The protein below binds the small molecule below.
Small molecule (SMILES): CC(=O)N[C@@H]1[C@@H](O)[C@H](O)[C@@H](CO)O[C@H]1O

Sequence of chain 3.A:
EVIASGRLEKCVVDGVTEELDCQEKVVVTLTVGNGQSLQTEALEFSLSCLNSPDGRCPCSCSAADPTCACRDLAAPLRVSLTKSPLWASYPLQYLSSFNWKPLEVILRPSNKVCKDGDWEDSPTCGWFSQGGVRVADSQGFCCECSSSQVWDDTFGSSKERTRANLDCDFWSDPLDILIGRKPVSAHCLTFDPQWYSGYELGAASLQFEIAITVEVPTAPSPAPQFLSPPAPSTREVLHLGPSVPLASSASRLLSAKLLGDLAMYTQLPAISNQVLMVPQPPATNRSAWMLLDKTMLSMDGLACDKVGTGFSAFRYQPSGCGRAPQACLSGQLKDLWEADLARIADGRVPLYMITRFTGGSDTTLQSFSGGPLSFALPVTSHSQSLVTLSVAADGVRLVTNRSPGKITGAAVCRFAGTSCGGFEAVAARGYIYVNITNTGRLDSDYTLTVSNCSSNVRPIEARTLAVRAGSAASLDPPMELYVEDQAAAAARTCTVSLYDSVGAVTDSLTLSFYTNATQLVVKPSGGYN

Binding-site contacts:
Ligand atom O6 contacts residue ASN494 of chain 3.A at 3.1 Å (h-bond).
Ligand atom O7 contacts residue ASN494 of chain 3.A at 3.3 Å (h-bond).
Ligand atom C2 contacts residue ASN494 of chain 3.A at 2.5 Å.
Ligand atom C7 contacts residue ASN494 of chain 3.A at 3.2 Å.
Ligand atom C3 contacts residue ASN494 of chain 3.A at 3.7 Å.
Ligand atom C5 contacts residue ASN494 of chain 3.A at 3.7 Å.
Ligand atom C6 contacts residue THR537 of chain 3.A at 3.3 Å.
Ligand atom C6 contacts residue ASN494 of chain 3.A at 3.9 Å.
Ligand atom O5 contacts residue ASN494 of chain 3.A at 2.4 Å (h-bond).
Ligand atom O6 contacts residue THR535 of chain 3.A at 4.3 Å.
Ligand atom C4 contacts residue ASN494 of chain 3.A at 4.2 Å.
Ligand atom O4 contacts residue THR537 of chain 3.A at 4.4 Å.
Ligand atom N2 contacts residue ASN494 of chain 3.A at 2.8 Å (h-bond).
Ligand atom O5 contacts residue THR537 of chain 3.A at 3.6 Å.
Ligand atom O6 contacts residue THR537 of chain 3.A at 4.1 Å.
Ligand atom C3 contacts residue THR537 of chain 3.A at 4.4 Å.
Ligand atom C5 contacts residue THR537 of chain 3.A at 3.6 Å.
Ligand atom C2 contacts residue THR537 of chain 3.A at 4.4 Å.
Ligand atom C6 contacts residue THR552 of chain 3.A at 4.2 Å.
Ligand atom C4 contacts residue THR537 of chain 3.A at 3.5 Å.
Ligand atom C1 contacts residue ASN494 of chain 3.A at 1.4 Å.
Ligand atom C8 contacts residue ASN494 of chain 3.A at 4.3 Å.